This small molecule binds to this protein.
Small molecule (SMILES): Nc1nc(=O)c2ncn([C@@H]3O[C@H](COP(=O)=O)[C@@H](O[P](=O)(O)OC[C@H]4O[C@@H](n5cnc6c(=O)nc(N)[nH]c65)[C@H](O)[C@@H]4O[P](=O)(O)OC[C@H]4O[C@@H](n5cnc6c(N)ncnc65)[C@H](O)[C@@H]4O[P](=O)(O)OC[C@H]4O[C@@H](n5cnc6c(=O)nc(N)[nH]c65)[C@H](O)[C@@H]4O[P](=O)(O)OC[C@H]4O[C@@H](n5cnc6c(N)ncnc65)[C@H](O)[C@@H]4O)[C@H]3O)c2[nH]1

Binding-site contacts:
Ligand atom O4' contacts residue GLY124 of chain 1.M at 4.3 Å.
Ligand atom O6 contacts residue ASN18 of chain 1.M at 3.8 Å.
Ligand atom C5 contacts residue ASN18 of chain 1.M at 4.3 Å.
Ligand atom N2 contacts residue ASN18 of chain 1.M at 3.9 Å.
Ligand atom O2' contacts residue ALA122 of chain 1.M at 4.5 Å.
Ligand atom C6 contacts residue ASN18 of chain 1.M at 3.6 Å.
Ligand atom C4' contacts residue GLY124 of chain 1.M at 4.3 Å.
Ligand atom O2' contacts residue GLY124 of chain 1.M at 4.3 Å.
Ligand atom C5' contacts residue LEU123 of chain 1.M at 4.3 Å (hydrophobic).
Ligand atom N1 contacts residue ASN18 of chain 1.M at 3.4 Å (h-bond).
Ligand atom C2 contacts residue ASN18 of chain 1.M at 3.9 Å.
Ligand atom O2' contacts residue GLY124 of chain 1.M at 4.4 Å.

Sequence of chain 1.M:
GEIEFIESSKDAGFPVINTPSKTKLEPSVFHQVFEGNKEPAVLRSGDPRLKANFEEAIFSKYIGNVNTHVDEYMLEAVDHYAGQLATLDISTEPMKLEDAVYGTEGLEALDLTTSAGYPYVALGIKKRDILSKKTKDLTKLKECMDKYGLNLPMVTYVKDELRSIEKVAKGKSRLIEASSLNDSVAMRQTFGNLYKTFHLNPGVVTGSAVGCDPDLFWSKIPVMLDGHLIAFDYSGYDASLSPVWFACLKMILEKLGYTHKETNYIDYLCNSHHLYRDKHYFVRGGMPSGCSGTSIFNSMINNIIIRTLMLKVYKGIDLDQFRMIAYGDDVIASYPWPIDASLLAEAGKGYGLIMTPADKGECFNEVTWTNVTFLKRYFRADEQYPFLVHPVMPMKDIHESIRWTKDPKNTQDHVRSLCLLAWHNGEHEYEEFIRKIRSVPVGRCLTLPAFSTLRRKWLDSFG